Sequence of chain 1.A:
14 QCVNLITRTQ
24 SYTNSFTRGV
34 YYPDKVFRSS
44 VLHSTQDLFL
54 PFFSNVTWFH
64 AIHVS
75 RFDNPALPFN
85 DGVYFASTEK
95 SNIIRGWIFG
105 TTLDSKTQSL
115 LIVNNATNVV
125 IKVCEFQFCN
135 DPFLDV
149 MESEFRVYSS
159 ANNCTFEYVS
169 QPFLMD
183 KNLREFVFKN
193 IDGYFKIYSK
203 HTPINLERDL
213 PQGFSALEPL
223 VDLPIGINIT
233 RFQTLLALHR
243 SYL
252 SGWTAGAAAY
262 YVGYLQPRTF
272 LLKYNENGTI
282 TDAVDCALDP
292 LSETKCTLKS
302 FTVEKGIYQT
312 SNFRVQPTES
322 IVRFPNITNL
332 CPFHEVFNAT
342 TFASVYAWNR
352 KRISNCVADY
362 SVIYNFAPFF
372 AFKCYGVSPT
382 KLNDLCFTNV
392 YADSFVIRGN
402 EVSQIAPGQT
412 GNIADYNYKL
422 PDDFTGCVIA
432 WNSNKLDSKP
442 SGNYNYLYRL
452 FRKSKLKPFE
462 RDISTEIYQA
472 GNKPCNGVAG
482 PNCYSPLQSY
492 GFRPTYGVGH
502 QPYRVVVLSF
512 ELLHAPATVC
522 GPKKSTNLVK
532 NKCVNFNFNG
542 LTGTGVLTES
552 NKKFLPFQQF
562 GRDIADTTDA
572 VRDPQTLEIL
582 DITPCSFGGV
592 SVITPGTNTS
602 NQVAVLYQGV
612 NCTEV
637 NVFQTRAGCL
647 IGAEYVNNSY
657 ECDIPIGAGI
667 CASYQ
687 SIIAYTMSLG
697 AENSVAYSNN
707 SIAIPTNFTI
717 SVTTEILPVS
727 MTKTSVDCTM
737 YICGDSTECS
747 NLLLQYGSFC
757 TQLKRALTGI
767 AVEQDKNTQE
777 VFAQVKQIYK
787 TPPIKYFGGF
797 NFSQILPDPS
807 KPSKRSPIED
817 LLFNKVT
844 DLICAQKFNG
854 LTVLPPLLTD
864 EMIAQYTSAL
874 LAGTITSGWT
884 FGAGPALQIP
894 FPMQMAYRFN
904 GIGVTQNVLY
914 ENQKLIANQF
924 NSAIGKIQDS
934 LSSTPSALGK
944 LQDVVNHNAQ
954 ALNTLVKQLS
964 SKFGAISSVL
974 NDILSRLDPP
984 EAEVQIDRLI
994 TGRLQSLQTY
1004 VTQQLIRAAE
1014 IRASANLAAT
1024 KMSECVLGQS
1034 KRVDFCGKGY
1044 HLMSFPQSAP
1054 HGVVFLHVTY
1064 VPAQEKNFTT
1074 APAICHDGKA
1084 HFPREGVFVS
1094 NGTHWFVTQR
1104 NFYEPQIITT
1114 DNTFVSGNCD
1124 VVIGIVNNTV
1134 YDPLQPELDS

This protein binds this small molecule.
Small molecule (SMILES): CC(=O)N[C@@H]1[C@@H](O)[C@H](O)[C@@H](CO)O[C@H]1O

Binding-site contacts:
Ligand atom C2 contacts residue ASN161 of chain 1.A at 2.5 Å.
Ligand atom C4 contacts residue ASN161 of chain 1.A at 4.3 Å.
Ligand atom C1 contacts residue GLU129 of chain 1.A at 3.8 Å.
Ligand atom O6 contacts residue ASN161 of chain 1.A at 4.0 Å.
Ligand atom C1 contacts residue ASN161 of chain 1.A at 1.4 Å.
Ligand atom O7 contacts residue ASN161 of chain 1.A at 3.2 Å.
Ligand atom N2 contacts residue ASN161 of chain 1.A at 2.8 Å (h-bond).
Ligand atom C8 contacts residue ASN161 of chain 1.A at 4.3 Å.
Ligand atom C5 contacts residue ASN161 of chain 1.A at 3.7 Å.
Ligand atom O5 contacts residue ASN161 of chain 1.A at 2.4 Å (h-bond).
Ligand atom C3 contacts residue ASN161 of chain 1.A at 3.8 Å.
Ligand atom C7 contacts residue ASN161 of chain 1.A at 3.2 Å.
Ligand atom O5 contacts residue GLU129 of chain 1.A at 4.4 Å.